Binding-site contacts:
Ligand atom C contacts residue ARG96 of chain 2.A at 3.5 Å.
Ligand atom CG contacts residue LEU138 of chain 2.A at 3.7 Å (hydrophobic).
Ligand atom OE2 contacts residue THR143 of chain 2.A at 3.1 Å (h-bond).
Ligand atom O contacts residue GLY141 of chain 2.A at 3.3 Å.
Ligand atom OXT contacts residue PRO89 of chain 2.A at 3.7 Å.
Ligand atom OE1 contacts residue THR143 of chain 2.A at 2.6 Å (h-bond).
Ligand atom CA contacts residue SER142 of chain 2.A at 3.2 Å.
Ligand atom O contacts residue ARG96 of chain 2.A at 2.8 Å (salt-bridge).
Ligand atom OE1 contacts residue GLU193 of chain 2.A at 3.7 Å.
Ligand atom CD contacts residue LEU138 of chain 2.A at 4.0 Å (hydrophobic).
Ligand atom OXT contacts residue SER142 of chain 2.A at 4.0 Å.
Ligand atom N contacts residue TYR220 of chain 2.A at 3.7 Å.
Ligand atom CG contacts residue GLU193 of chain 2.A at 3.5 Å.
Ligand atom CA contacts residue THR91 of chain 2.A at 3.5 Å.
Ligand atom CD contacts residue GLU193 of chain 2.A at 3.9 Å.
Ligand atom CA contacts residue TYR61 of chain 2.A at 4.1 Å (hydrophobic).
Ligand atom OXT contacts residue ARG96 of chain 2.A at 2.8 Å (salt-bridge).
Ligand atom N contacts residue SER142 of chain 2.A at 4.0 Å.
Ligand atom O contacts residue TYR61 of chain 2.A at 3.4 Å.
Ligand atom O contacts residue SER142 of chain 2.A at 2.8 Å (h-bond).
Ligand atom OE2 contacts residue SER142 of chain 2.A at 3.3 Å (h-bond).
Ligand atom N contacts residue GLU193 of chain 2.A at 2.7 Å (salt-bridge).
Ligand atom CA contacts residue PRO89 of chain 2.A at 4.1 Å (hydrophobic).
Ligand atom C contacts residue TYR61 of chain 2.A at 3.6 Å (hydrophobic).
Ligand atom N contacts residue PRO89 of chain 2.A at 2.9 Å (h-bond).
Ligand atom OXT contacts residue LEU90 of chain 2.A at 3.5 Å.
Ligand atom OE2 contacts residue GLY141 of chain 2.A at 3.7 Å.
Ligand atom CD contacts residue THR143 of chain 2.A at 3.2 Å.
Ligand atom CB contacts residue GLU193 of chain 2.A at 4.0 Å.
Ligand atom C contacts residue THR91 of chain 2.A at 3.7 Å.
Ligand atom CA contacts residue GLU193 of chain 2.A at 3.3 Å.
Ligand atom CB contacts residue TYR61 of chain 2.A at 3.5 Å (hydrophobic).
Ligand atom CB contacts residue LEU138 of chain 2.A at 4.0 Å (hydrophobic).
Ligand atom CG contacts residue TYR61 of chain 2.A at 4.2 Å (hydrophobic).
Ligand atom OXT contacts residue THR91 of chain 2.A at 2.9 Å (h-bond).
Ligand atom OXT contacts residue TYR61 of chain 2.A at 3.5 Å.
Ligand atom C contacts residue SER142 of chain 2.A at 3.3 Å.
Ligand atom N contacts residue TYR61 of chain 2.A at 4.1 Å.
Ligand atom N contacts residue THR91 of chain 2.A at 2.9 Å (h-bond).
Ligand atom OE2 contacts residue LEU138 of chain 2.A at 4.1 Å.

The small molecule below binds the protein below.
Small molecule (SMILES): N[C@@H](CCC(=O)O)C(=O)O

Sequence of chain 2.A:
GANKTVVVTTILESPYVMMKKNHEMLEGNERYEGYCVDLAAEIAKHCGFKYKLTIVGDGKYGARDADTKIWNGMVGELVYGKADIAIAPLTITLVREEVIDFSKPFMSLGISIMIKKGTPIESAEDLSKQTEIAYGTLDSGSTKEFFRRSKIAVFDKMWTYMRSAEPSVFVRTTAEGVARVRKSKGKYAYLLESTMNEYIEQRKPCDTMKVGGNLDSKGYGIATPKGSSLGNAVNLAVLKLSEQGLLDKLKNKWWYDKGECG